Sequence of chain 1.A:
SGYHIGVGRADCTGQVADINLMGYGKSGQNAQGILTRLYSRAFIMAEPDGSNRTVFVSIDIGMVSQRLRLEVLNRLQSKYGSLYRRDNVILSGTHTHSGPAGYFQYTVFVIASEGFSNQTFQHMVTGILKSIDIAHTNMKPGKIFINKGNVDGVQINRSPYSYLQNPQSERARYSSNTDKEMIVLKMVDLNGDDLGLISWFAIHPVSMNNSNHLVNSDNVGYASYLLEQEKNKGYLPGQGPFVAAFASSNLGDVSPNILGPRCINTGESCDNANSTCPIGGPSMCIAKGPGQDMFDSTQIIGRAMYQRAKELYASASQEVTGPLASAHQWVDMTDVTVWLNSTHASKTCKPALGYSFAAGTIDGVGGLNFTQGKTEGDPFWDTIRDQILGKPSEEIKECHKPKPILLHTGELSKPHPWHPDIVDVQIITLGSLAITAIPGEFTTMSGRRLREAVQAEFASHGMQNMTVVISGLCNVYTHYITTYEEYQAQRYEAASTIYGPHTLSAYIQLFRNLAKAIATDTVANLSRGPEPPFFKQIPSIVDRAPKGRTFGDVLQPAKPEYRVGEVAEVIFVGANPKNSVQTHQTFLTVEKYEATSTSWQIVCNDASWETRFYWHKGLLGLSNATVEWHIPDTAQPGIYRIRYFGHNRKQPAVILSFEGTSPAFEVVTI

Binding-site contacts:
Ligand atom C3 contacts residue ASN342 of chain 1.A at 3.8 Å.
Ligand atom C1 contacts residue HIS345 of chain 1.A at 3.9 Å.
Ligand atom C1 contacts residue ASN342 of chain 1.A at 1.4 Å.
Ligand atom N2 contacts residue ASN342 of chain 1.A at 2.9 Å (h-bond).
Ligand atom C4 contacts residue ASN342 of chain 1.A at 4.3 Å.
Ligand atom O5 contacts residue ASN342 of chain 1.A at 2.4 Å (h-bond).
Ligand atom O7 contacts residue ASN342 of chain 1.A at 3.9 Å.
Ligand atom O5 contacts residue HIS345 of chain 1.A at 3.8 Å.
Ligand atom C2 contacts residue ASN342 of chain 1.A at 2.5 Å.
Ligand atom C5 contacts residue ASN342 of chain 1.A at 3.6 Å.
Ligand atom C1 contacts residue THR344 of chain 1.A at 4.0 Å.
Ligand atom N2 contacts residue THR344 of chain 1.A at 4.3 Å.
Ligand atom C7 contacts residue ASN342 of chain 1.A at 3.8 Å.

The protein below binds the small molecule below.
Small molecule (SMILES): CC(=O)N[C@@H]1[C@@H](O)[C@H](O)[C@@H](CO)O[C@H]1O